Sequence of chain 1.A:
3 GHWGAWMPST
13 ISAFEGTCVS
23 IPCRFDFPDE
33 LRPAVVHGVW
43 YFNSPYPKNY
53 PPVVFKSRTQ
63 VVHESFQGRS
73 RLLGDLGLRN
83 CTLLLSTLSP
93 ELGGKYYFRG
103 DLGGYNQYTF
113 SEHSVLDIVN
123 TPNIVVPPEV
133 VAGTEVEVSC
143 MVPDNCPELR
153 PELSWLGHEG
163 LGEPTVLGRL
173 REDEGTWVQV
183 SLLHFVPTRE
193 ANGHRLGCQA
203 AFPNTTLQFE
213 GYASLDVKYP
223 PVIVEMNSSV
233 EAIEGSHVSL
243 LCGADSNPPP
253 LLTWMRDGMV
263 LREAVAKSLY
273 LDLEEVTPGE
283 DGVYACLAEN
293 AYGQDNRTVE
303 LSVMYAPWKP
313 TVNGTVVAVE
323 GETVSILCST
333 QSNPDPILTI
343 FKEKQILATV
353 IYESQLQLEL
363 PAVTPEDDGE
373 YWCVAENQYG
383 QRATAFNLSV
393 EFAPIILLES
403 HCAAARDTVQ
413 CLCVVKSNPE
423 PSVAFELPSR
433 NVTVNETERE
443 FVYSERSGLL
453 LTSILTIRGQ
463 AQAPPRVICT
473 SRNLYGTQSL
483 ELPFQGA

Binding-site contacts:
Ligand atom C1 contacts residue SER230 of chain 1.A at 4.0 Å.
Ligand atom C5 contacts residue ASN229 of chain 1.A at 3.7 Å.
Ligand atom O7 contacts residue SER241 of chain 1.A at 3.4 Å (h-bond).
Ligand atom O5 contacts residue VAL232 of chain 1.A at 3.5 Å.
Ligand atom C8 contacts residue LEU243 of chain 1.A at 4.5 Å (hydrophobic).
Ligand atom C8 contacts residue ASN229 of chain 1.A at 4.2 Å.
Ligand atom C5 contacts residue SER230 of chain 1.A at 4.5 Å.
Ligand atom C8 contacts residue SER241 of chain 1.A at 3.5 Å.
Ligand atom C1 contacts residue VAL232 of chain 1.A at 3.9 Å (hydrophobic).
Ligand atom C4 contacts residue ASN229 of chain 1.A at 4.2 Å.
Ligand atom C2 contacts residue ASN229 of chain 1.A at 2.5 Å.
Ligand atom C6 contacts residue SER230 of chain 1.A at 4.1 Å.
Ligand atom C2 contacts residue VAL232 of chain 1.A at 4.4 Å (hydrophobic).
Ligand atom C3 contacts residue ASN229 of chain 1.A at 3.8 Å.
Ligand atom C7 contacts residue SER241 of chain 1.A at 3.9 Å.
Ligand atom O5 contacts residue ASN229 of chain 1.A at 2.4 Å (h-bond).
Ligand atom N2 contacts residue ASN229 of chain 1.A at 3.0 Å (h-bond).
Ligand atom O5 contacts residue SER230 of chain 1.A at 4.0 Å.
Ligand atom C7 contacts residue ASN229 of chain 1.A at 3.3 Å.
Ligand atom O6 contacts residue SER230 of chain 1.A at 3.5 Å (h-bond).
Ligand atom O7 contacts residue ASN229 of chain 1.A at 3.1 Å (h-bond).
Ligand atom C1 contacts residue ASN229 of chain 1.A at 1.4 Å.

This small molecule binds to this protein.
Small molecule (SMILES): CC(=O)N[C@@H]1[C@@H](O)[C@H](O)[C@@H](CO)O[C@H]1O